Sequence of chain 1.A:
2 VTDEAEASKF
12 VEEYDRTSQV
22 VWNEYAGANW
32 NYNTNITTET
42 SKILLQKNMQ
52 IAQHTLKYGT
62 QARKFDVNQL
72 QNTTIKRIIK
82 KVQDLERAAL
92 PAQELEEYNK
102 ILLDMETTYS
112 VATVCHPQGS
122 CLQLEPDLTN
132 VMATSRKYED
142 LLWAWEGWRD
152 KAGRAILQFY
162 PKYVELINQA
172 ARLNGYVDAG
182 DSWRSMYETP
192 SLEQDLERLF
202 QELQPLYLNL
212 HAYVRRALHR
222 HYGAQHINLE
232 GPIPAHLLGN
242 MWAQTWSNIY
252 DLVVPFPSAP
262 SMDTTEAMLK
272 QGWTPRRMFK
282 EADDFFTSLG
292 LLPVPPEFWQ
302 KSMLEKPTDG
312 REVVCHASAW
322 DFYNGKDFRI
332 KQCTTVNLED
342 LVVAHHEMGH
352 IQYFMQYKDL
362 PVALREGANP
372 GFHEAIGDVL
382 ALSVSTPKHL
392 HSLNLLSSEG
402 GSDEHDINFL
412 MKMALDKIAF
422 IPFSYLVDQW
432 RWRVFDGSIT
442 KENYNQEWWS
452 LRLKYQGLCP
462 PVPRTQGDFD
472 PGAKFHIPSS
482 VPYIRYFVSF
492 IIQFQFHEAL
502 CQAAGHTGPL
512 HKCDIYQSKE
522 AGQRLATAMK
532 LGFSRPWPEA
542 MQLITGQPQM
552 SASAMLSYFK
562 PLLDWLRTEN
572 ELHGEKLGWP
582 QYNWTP

Binding-site contacts:
Ligand atom CAK contacts residue PHE355 of chain 1.A at 3.5 Å (hydrophobic).
Ligand atom CAR contacts residue GLU375 of chain 1.A at 3.5 Å.
Ligand atom OAF contacts residue HIS351 of chain 1.A at 3.4 Å (h-bond).
Ligand atom CB contacts residue TYR487 of chain 1.A at 3.4 Å (hydrophobic).
Ligand atom CA contacts residue TYR487 of chain 1.A at 3.5 Å (hydrophobic).
Ligand atom CBM contacts residue ZN1 of chain 1.E at 2.8 Å.
Ligand atom OAE contacts residue TYR487 of chain 1.A at 2.4 Å (h-bond).
Ligand atom OAA contacts residue HIS317 of chain 1.A at 2.7 Å (h-bond).
Ligand atom CAP contacts residue VAL482 of chain 1.A at 3.5 Å (hydrophobic).
Ligand atom CBC contacts residue TYR487 of chain 1.A at 3.5 Å (hydrophobic).
Ligand atom CB contacts residue PHE421 of chain 1.A at 3.7 Å (hydrophobic).
Ligand atom CBE contacts residue HIS351 of chain 1.A at 3.5 Å.
Ligand atom OAC contacts residue ALA320 of chain 1.A at 2.8 Å (h-bond).
Ligand atom OAA contacts residue TYR487 of chain 1.A at 3.4 Å (h-bond).
Ligand atom OAF contacts residue GLU348 of chain 1.A at 2.8 Å (salt-bridge).
Ligand atom CBM contacts residue TYR487 of chain 1.A at 3.4 Å (hydrophobic).
Ligand atom OXT contacts residue GLN245 of chain 1.A at 2.9 Å (h-bond).
Ligand atom NBA contacts residue ZN1 of chain 1.E at 3.6 Å.
Ligand atom CAO contacts residue PHE476 of chain 1.A at 3.7 Å (hydrophobic).
Ligand atom OAC contacts residue HIS351 of chain 1.A at 3.4 Å.
Ligand atom OAA contacts residue HIS477 of chain 1.A at 2.8 Å (h-bond).
Ligand atom OXT contacts residue TYR484 of chain 1.A at 2.8 Å (h-bond).
Ligand atom CAV contacts residue GLU348 of chain 1.A at 3.7 Å.
Ligand atom OAC contacts residue SER319 of chain 1.A at 3.4 Å.
Ligand atom CAJ contacts residue VAL482 of chain 1.A at 3.4 Å (hydrophobic).
Ligand atom OAC contacts residue GLU348 of chain 1.A at 3.5 Å (salt-bridge).
Ligand atom CBL contacts residue ALA318 of chain 1.A at 3.7 Å (hydrophobic).
Ligand atom CBC contacts residue HIS317 of chain 1.A at 3.5 Å.
Ligand atom N contacts residue TYR487 of chain 1.A at 3.4 Å.
Ligand atom CBG contacts residue HIS351 of chain 1.A at 3.6 Å.
Ligand atom OAF contacts residue ZN1 of chain 1.E at 2.5 Å.
Ligand atom CAX contacts residue TYR487 of chain 1.A at 3.5 Å (hydrophobic).
Ligand atom OXT contacts residue LYS475 of chain 1.A at 2.8 Å (salt-bridge).
Ligand atom OAF contacts residue HIS347 of chain 1.A at 3.3 Å (h-bond).
Ligand atom CAW contacts residue ALA318 of chain 1.A at 3.0 Å (hydrophobic).
Ligand atom C contacts residue GLN245 of chain 1.A at 3.5 Å.
Ligand atom OAE contacts residue HIS347 of chain 1.A at 3.5 Å (h-bond).
Ligand atom OAE contacts residue ZN1 of chain 1.E at 2.1 Å.
Ligand atom OAE contacts residue GLU375 of chain 1.A at 3.2 Å (salt-bridge).
Ligand atom CAQ contacts residue ALA320 of chain 1.A at 3.5 Å (hydrophobic).

This small molecule binds to this protein.
Small molecule (SMILES): O=C(CCC(O)(O)[C@H](Cc1ccccc1)NC(=O)c1ccccc1)N[C@@H](Cc1ccccc1)C(=O)O